Sequence of chain 1.A:
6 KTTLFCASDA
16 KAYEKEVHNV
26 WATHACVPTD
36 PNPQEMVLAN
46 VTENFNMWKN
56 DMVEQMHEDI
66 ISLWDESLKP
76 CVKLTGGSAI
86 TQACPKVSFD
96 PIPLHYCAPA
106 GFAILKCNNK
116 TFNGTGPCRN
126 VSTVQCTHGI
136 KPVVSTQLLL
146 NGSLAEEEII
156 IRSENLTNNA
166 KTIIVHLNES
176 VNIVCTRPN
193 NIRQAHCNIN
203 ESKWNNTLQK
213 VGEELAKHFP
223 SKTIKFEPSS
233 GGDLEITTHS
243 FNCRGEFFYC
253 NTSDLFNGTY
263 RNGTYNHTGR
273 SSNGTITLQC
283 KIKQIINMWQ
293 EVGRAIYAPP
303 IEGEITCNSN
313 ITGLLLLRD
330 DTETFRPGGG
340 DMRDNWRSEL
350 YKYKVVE

Binding-site contacts:
Ligand atom O5 contacts residue ASN253 of chain 1.A at 2.4 Å (h-bond).
Ligand atom C2 contacts residue ASN253 of chain 1.A at 2.5 Å.
Ligand atom O6 contacts residue ASN253 of chain 1.A at 4.5 Å.
Ligand atom C8 contacts residue THR240 of chain 1.A at 3.6 Å.
Ligand atom C3 contacts residue ASN253 of chain 1.A at 3.8 Å.
Ligand atom C4 contacts residue ASN253 of chain 1.A at 4.2 Å.
Ligand atom O7 contacts residue ASN253 of chain 1.A at 3.5 Å (h-bond).
Ligand atom C5 contacts residue ASN253 of chain 1.A at 3.7 Å.
Ligand atom C7 contacts residue THR240 of chain 1.A at 4.3 Å.
Ligand atom C7 contacts residue ASN253 of chain 1.A at 3.5 Å.
Ligand atom C1 contacts residue ASN253 of chain 1.A at 1.4 Å.
Ligand atom C1 contacts residue SER255 of chain 1.A at 4.0 Å.
Ligand atom N2 contacts residue ASN253 of chain 1.A at 3.0 Å (h-bond).
Ligand atom C8 contacts residue THR239 of chain 1.A at 3.5 Å.
Ligand atom O5 contacts residue SER255 of chain 1.A at 3.9 Å.
Ligand atom C8 contacts residue LEU236 of chain 1.A at 4.0 Å (hydrophobic).
Ligand atom C5 contacts residue SER255 of chain 1.A at 4.0 Å.

This small molecule binds to this protein.
Small molecule (SMILES): CC(=O)N[C@@H]1[C@@H](O)[C@H](O)[C@@H](CO)O[C@H]1O